Sequence of chain 1.B:
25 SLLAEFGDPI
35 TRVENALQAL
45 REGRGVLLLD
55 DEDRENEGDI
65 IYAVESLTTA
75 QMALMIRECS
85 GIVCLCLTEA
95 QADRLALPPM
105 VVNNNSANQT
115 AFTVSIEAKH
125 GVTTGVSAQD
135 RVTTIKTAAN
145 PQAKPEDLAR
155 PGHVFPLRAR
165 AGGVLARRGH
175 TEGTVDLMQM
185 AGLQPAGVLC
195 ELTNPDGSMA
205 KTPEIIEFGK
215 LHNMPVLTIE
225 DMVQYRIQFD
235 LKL

A protein and the small-molecule ligand that binds it are described below.
Small molecule (SMILES): O=C(NO)[C@H](O)[C@H](O)COP(=O)(O)O

Sequence of chain 1.A:
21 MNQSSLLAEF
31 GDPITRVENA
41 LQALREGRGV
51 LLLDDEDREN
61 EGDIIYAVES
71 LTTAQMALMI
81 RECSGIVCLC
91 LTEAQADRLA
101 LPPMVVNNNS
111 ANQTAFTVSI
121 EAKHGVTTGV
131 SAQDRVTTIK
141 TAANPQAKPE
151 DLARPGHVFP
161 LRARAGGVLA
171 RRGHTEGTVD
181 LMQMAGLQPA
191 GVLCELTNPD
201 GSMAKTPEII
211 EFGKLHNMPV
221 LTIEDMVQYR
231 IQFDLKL

Binding-site contacts:
Ligand atom C2 contacts residue THR114 of chain 1.B at 3.8 Å.
Ligand atom O5 contacts residue THR175 of chain 1.B at 2.6 Å (h-bond).
Ligand atom N contacts residue GLU195 of chain 1.B at 3.5 Å (salt-bridge).
Ligand atom C4 contacts residue ASP63 of chain 1.B at 3.9 Å.
Ligand atom O7 contacts residue GLY173 of chain 1.B at 3.5 Å.
Ligand atom O3 contacts residue GLU195 of chain 1.B at 3.0 Å (salt-bridge).
Ligand atom O5 contacts residue GLY173 of chain 1.B at 3.6 Å.
Ligand atom N contacts residue CYS88 of chain 1.B at 3.5 Å (h-bond).
Ligand atom O7 contacts residue GLU59 of chain 1.B at 3.5 Å (salt-bridge).
Ligand atom C3 contacts residue ASP63 of chain 1.B at 3.7 Å.
Ligand atom C4 contacts residue HIS174 of chain 1.B at 3.2 Å.
Ligand atom P contacts residue HIS174 of chain 1.B at 3.5 Å.
Ligand atom O5 contacts residue ARG171 of chain 1.B at 2.9 Å (salt-bridge).
Ligand atom ON contacts residue HIS157 of chain 1.A at 2.6 Å (h-bond).
Ligand atom O2 contacts residue LEU193 of chain 1.B at 3.9 Å.
Ligand atom N contacts residue HIS157 of chain 1.A at 3.4 Å (h-bond).
Ligand atom O7 contacts residue ARG58 of chain 1.B at 2.9 Å (salt-bridge).
Ligand atom O2 contacts residue LEU161 of chain 1.B at 3.1 Å.
Ligand atom P contacts residue ARG171 of chain 1.B at 3.7 Å.
Ligand atom O3 contacts residue ASP63 of chain 1.B at 3.7 Å.
Ligand atom O2 contacts residue THR175 of chain 1.B at 3.8 Å.
Ligand atom N contacts residue PHE116 of chain 1.B at 3.5 Å.
Ligand atom O5 contacts residue HIS174 of chain 1.B at 3.2 Å (h-bond).
Ligand atom ON contacts residue PHE116 of chain 1.B at 2.9 Å.
Ligand atom C4 contacts residue GLU59 of chain 1.B at 3.4 Å.
Ligand atom C3 contacts residue LEU193 of chain 1.B at 3.8 Å (hydrophobic).
Ligand atom O7 contacts residue HIS174 of chain 1.B at 2.7 Å (h-bond).
Ligand atom O6 contacts residue ARG58 of chain 1.B at 3.0 Å (salt-bridge).
Ligand atom P contacts residue THR175 of chain 1.B at 3.8 Å.
Ligand atom C1 contacts residue GLU195 of chain 1.B at 3.5 Å.
Ligand atom C1 contacts residue HIS157 of chain 1.A at 3.2 Å.
Ligand atom O1 contacts residue GLU195 of chain 1.B at 3.5 Å (salt-bridge).
Ligand atom ON contacts residue CYS88 of chain 1.B at 3.6 Å.
Ligand atom O2 contacts residue THR114 of chain 1.B at 3.6 Å.
Ligand atom O4 contacts residue THR175 of chain 1.B at 3.8 Å.
Ligand atom P contacts residue ARG58 of chain 1.B at 3.6 Å.
Ligand atom P contacts residue GLY173 of chain 1.B at 3.9 Å.
Ligand atom ON contacts residue GLU195 of chain 1.B at 3.6 Å.
Ligand atom O1 contacts residue HIS157 of chain 1.A at 2.4 Å (h-bond).
Ligand atom O6 contacts residue ARG171 of chain 1.B at 2.8 Å (salt-bridge).